Sequence of chain 1.A:
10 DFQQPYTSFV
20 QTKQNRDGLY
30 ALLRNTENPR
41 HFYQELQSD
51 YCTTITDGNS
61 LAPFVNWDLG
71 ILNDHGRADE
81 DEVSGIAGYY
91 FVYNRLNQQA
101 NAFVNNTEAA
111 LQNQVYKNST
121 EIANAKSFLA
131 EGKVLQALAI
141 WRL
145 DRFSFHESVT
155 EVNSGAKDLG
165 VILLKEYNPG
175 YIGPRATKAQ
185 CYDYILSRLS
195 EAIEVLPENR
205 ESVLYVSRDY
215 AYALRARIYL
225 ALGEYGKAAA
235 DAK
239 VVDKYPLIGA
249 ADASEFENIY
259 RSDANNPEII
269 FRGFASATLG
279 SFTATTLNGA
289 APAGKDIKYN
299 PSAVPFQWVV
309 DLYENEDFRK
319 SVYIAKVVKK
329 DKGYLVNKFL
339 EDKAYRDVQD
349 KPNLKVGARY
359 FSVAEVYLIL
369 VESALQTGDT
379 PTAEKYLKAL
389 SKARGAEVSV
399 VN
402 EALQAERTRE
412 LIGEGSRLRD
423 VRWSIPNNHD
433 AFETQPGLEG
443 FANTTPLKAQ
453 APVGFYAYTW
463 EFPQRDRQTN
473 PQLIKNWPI

This small molecule binds to this protein.
Small molecule (SMILES): OC[C@H]1O[C@@H](O)[C@H](O)C[C@@H]1O

Sequence of chain 1.B:
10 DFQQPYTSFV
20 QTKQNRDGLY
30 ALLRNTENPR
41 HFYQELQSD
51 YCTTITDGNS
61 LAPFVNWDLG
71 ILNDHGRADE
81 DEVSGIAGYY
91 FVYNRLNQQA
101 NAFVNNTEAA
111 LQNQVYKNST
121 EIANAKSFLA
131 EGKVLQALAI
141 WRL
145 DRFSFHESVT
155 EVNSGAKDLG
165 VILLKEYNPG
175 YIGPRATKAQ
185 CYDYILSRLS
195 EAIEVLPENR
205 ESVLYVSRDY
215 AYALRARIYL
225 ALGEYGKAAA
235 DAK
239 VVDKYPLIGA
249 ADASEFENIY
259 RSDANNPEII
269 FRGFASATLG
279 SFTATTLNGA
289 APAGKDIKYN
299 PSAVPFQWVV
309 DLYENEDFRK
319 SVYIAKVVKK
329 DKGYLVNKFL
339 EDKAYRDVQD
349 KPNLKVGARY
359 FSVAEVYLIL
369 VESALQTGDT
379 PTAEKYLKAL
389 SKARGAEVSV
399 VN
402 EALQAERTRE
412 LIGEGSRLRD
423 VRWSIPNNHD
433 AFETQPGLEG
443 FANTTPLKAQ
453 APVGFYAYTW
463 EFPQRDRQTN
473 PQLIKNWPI

Binding-site contacts:
Ligand atom C5 contacts residue GLU312 of chain 1.A at 4.1 Å.
Ligand atom O1 contacts residue ASP309 of chain 1.A at 3.6 Å.
Ligand atom C3 contacts residue GLU195 of chain 1.B at 3.5 Å.
Ligand atom C4 contacts residue ASP309 of chain 1.A at 3.5 Å.
Ligand atom C5 contacts residue ASP309 of chain 1.A at 2.7 Å.
Ligand atom O4 contacts residue GLU108 of chain 1.B at 3.7 Å.
Ligand atom O2 contacts residue GLU195 of chain 1.B at 3.8 Å.
Ligand atom C1 contacts residue LEU310 of chain 1.A at 3.5 Å (hydrophobic).
Ligand atom C2 contacts residue GLU195 of chain 1.B at 3.9 Å.
Ligand atom O4 contacts residue LYS133 of chain 1.B at 4.0 Å.
Ligand atom O4 contacts residue ASP309 of chain 1.A at 3.6 Å.
Ligand atom C1 contacts residue GLU312 of chain 1.A at 3.7 Å.
Ligand atom C3 contacts residue LYS133 of chain 1.B at 3.9 Å.
Ligand atom O1 contacts residue LEU310 of chain 1.A at 3.1 Å (h-bond).
Ligand atom C6 contacts residue GLU312 of chain 1.A at 4.1 Å.
Ligand atom O2 contacts residue LEU310 of chain 1.A at 3.9 Å.
Ligand atom O5 contacts residue ASP309 of chain 1.A at 2.9 Å (salt-bridge).
Ligand atom O1 contacts residue ARG410 of chain 1.A at 4.3 Å.
Ligand atom O6 contacts residue LYS318 of chain 1.A at 3.9 Å.
Ligand atom O6 contacts residue TYR311 of chain 1.A at 3.2 Å (h-bond).
Ligand atom O5 contacts residue LEU310 of chain 1.A at 4.3 Å.
Ligand atom C5 contacts residue TYR311 of chain 1.A at 4.4 Å (hydrophobic).
Ligand atom C6 contacts residue ASP309 of chain 1.A at 3.9 Å.
Ligand atom C4 contacts residue LYS133 of chain 1.B at 3.8 Å.
Ligand atom O1 contacts residue GLU312 of chain 1.A at 3.3 Å (salt-bridge).
Ligand atom C3 contacts residue ASP309 of chain 1.A at 3.2 Å.
Ligand atom O6 contacts residue GLU312 of chain 1.A at 4.5 Å.
Ligand atom C1 contacts residue ASP309 of chain 1.A at 2.6 Å.
Ligand atom C4 contacts residue GLU195 of chain 1.B at 4.4 Å.
Ligand atom O5 contacts residue TYR311 of chain 1.A at 4.4 Å.
Ligand atom O2 contacts residue ASP309 of chain 1.A at 3.3 Å (salt-bridge).
Ligand atom C2 contacts residue ASP309 of chain 1.A at 3.2 Å.
Ligand atom O6 contacts residue ASP309 of chain 1.A at 3.8 Å.
Ligand atom C6 contacts residue TYR311 of chain 1.A at 4.3 Å (hydrophobic).
Ligand atom O5 contacts residue GLU312 of chain 1.A at 2.9 Å (salt-bridge).